Sequence of chain 1.A:
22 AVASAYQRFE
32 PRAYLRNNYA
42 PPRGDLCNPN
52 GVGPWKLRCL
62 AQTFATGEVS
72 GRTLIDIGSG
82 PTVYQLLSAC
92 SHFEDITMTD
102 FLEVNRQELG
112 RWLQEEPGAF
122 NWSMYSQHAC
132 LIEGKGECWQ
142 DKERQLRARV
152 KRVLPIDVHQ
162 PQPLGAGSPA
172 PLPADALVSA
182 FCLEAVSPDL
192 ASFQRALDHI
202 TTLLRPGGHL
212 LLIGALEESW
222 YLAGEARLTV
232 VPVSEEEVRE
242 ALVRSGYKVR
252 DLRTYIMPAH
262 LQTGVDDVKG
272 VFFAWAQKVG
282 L

Binding-site contacts:
Ligand atom C4 contacts residue TYR35 of chain 1.A at 3.6 Å (hydrophobic).
Ligand atom C3 contacts residue ASN39 of chain 1.A at 4.3 Å.
Ligand atom C6 contacts residue MET258 of chain 1.A at 4.2 Å (hydrophobic).
Ligand atom C4 contacts residue PHE182 of chain 1.A at 3.7 Å (hydrophobic).
Ligand atom N1 contacts residue ASP267 of chain 1.A at 4.2 Å.
Ligand atom C9 contacts residue ASN39 of chain 1.A at 3.9 Å.
Ligand atom C7 contacts residue VAL269 of chain 1.A at 4.3 Å (hydrophobic).
Ligand atom C8 contacts residue ASN39 of chain 1.A at 3.8 Å.
Ligand atom C1 contacts residue ASP267 of chain 1.A at 3.5 Å.
Ligand atom C4 contacts residue TYR40 of chain 1.A at 3.7 Å (hydrophobic).
Ligand atom I contacts residue ARG44 of chain 1.A at 4.0 Å.
Ligand atom C2 contacts residue TYR35 of chain 1.A at 4.0 Å (hydrophobic).
Ligand atom C5 contacts residue LYS57 of chain 1.A at 4.1 Å.
Ligand atom C2 contacts residue TYR222 of chain 1.A at 4.0 Å (hydrophobic).
Ligand atom C3 contacts residue TYR35 of chain 1.A at 2.8 Å (hydrophobic).
Ligand atom C7 contacts residue ARG44 of chain 1.A at 3.3 Å.
Ligand atom C3 contacts residue PHE182 of chain 1.A at 4.0 Å (hydrophobic).
Ligand atom I contacts residue VAL53 of chain 1.A at 3.8 Å.
Ligand atom C1 contacts residue GLU219 of chain 1.A at 3.0 Å.
Ligand atom C6 contacts residue PHE182 of chain 1.A at 3.8 Å (hydrophobic).
Ligand atom C5 contacts residue ASN39 of chain 1.A at 4.2 Å.
Ligand atom C7 contacts residue ASN39 of chain 1.A at 4.0 Å.
Ligand atom N1 contacts residue GLU219 of chain 1.A at 3.3 Å (salt-bridge).
Ligand atom C8 contacts residue PHE182 of chain 1.A at 4.1 Å (hydrophobic).
Ligand atom C7 contacts residue PHE182 of chain 1.A at 4.0 Å (hydrophobic).
Ligand atom C9 contacts residue TYR35 of chain 1.A at 3.6 Å (hydrophobic).
Ligand atom N1 contacts residue TYR222 of chain 1.A at 3.5 Å.
Ligand atom C1 contacts residue ASN39 of chain 1.A at 4.2 Å.
Ligand atom C2 contacts residue PHE182 of chain 1.A at 4.2 Å (hydrophobic).
Ligand atom I contacts residue MET258 of chain 1.A at 3.0 Å.
Ligand atom C5 contacts residue TYR40 of chain 1.A at 3.8 Å (hydrophobic).
Ligand atom C9 contacts residue PHE182 of chain 1.A at 3.7 Å (hydrophobic).
Ligand atom C2 contacts residue GLU219 of chain 1.A at 3.7 Å.
Ligand atom C6 contacts residue ARG44 of chain 1.A at 3.8 Å.
Ligand atom C4 contacts residue ASN39 of chain 1.A at 4.1 Å.
Ligand atom C6 contacts residue ASN39 of chain 1.A at 4.3 Å.
Ligand atom C1 contacts residue VAL269 of chain 1.A at 4.0 Å (hydrophobic).
Ligand atom C7 contacts residue MET258 of chain 1.A at 4.2 Å (hydrophobic).
Ligand atom C8 contacts residue ARG44 of chain 1.A at 4.0 Å.
Ligand atom C5 contacts residue PHE182 of chain 1.A at 3.4 Å (hydrophobic).

The protein below binds the small molecule below.
Small molecule (SMILES): Ic1ccc2c(c1)CNCC2